Sequence of chain 6.D:
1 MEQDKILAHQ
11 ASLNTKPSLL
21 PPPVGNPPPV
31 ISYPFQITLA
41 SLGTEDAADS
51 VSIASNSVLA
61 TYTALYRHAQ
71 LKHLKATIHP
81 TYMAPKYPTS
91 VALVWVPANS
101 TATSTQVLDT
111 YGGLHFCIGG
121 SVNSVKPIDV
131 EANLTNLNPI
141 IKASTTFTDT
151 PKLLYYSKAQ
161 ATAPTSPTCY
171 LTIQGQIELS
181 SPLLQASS

Sequence of chain 6.C:
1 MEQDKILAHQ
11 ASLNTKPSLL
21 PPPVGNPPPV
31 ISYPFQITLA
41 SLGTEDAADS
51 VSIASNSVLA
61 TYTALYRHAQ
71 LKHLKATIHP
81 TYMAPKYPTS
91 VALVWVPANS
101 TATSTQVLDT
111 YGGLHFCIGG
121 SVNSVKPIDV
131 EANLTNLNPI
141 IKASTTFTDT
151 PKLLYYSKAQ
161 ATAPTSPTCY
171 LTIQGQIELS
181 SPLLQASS

Sequence of chain 7.C:
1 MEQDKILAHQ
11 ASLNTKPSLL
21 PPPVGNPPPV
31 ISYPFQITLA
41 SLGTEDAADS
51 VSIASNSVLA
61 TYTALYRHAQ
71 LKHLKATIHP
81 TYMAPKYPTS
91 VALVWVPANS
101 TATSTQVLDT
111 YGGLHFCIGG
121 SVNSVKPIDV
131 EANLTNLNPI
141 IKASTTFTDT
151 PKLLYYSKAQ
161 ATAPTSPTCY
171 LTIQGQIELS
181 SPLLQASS

This protein binds this small molecule.
Small molecule (SMILES): O=c1ccn([C@@H]2O[C@H](CO[P](=O)(O)O[C@H]3[C@@H](O)[C@H](n4ccc(=O)[nH]c4=O)O[C@@H]3COP(=O)(O)O)[C@@H](O)[C@H]2O)c(=O)[nH]1

Binding-site contacts:
Ligand atom C2 contacts residue GLY113 of chain 6.C at 2.8 Å.
Ligand atom C4 contacts residue LEU93 of chain 6.C at 2.9 Å (hydrophobic).
Ligand atom N3 contacts residue LEU114 of chain 6.C at 2.9 Å (h-bond).
Ligand atom C5 contacts residue VAL94 of chain 6.C at 2.5 Å (hydrophobic).
Ligand atom C6 contacts residue VAL94 of chain 6.C at 1.8 Å (hydrophobic).
Ligand atom N1 contacts residue VAL94 of chain 6.C at 1.9 Å.
Ligand atom N3 contacts residue GLY113 of chain 6.C at 2.1 Å.
Ligand atom C5 contacts residue GLY112 of chain 6.C at 2.6 Å.
Ligand atom O2 contacts residue LEU93 of chain 6.C at 1.9 Å (h-bond).
Ligand atom OP2 contacts residue ASN133 of chain 6.C at 2.5 Å.
Ligand atom C4 contacts residue GLY113 of chain 6.C at 1.2 Å.
Ligand atom N3 contacts residue VAL94 of chain 6.C at 2.3 Å.
Ligand atom N1 contacts residue GLY112 of chain 6.C at 2.9 Å (h-bond).
Ligand atom C6 contacts residue GLY113 of chain 6.C at 1.8 Å.
Ligand atom O5' contacts residue ASN133 of chain 6.C at 2.9 Å (h-bond).
Ligand atom O4' contacts residue TRP95 of chain 6.C at 2.8 Å (h-bond).
Ligand atom C2 contacts residue LEU93 of chain 6.C at 2.0 Å (hydrophobic).
Ligand atom C5 contacts residue GLY113 of chain 6.C at 1.2 Å.
Ligand atom O2' contacts residue TRP95 of chain 6.C at 2.5 Å.
Ligand atom C6 contacts residue TYR111 of chain 6.C at 3.1 Å (hydrophobic).
Ligand atom O4 contacts residue GLY113 of chain 6.C at 2.0 Å.
Ligand atom N3 contacts residue LEU93 of chain 6.C at 1.6 Å (h-bond).
Ligand atom C6 contacts residue GLY112 of chain 6.C at 2.2 Å.
Ligand atom O4' contacts residue VAL94 of chain 6.C at 2.7 Å.
Ligand atom C4' contacts residue TRP95 of chain 6.C at 3.0 Å (hydrophobic).
Ligand atom C5 contacts residue THR110 of chain 6.C at 2.9 Å.
Ligand atom O2 contacts residue VAL94 of chain 6.C at 1.5 Å.
Ligand atom OP1 contacts residue ASN136 of chain 6.C at 2.4 Å (h-bond).
Ligand atom C1' contacts residue VAL94 of chain 6.C at 2.6 Å (hydrophobic).
Ligand atom C2 contacts residue VAL94 of chain 6.C at 1.7 Å (hydrophobic).
Ligand atom O4 contacts residue LEU114 of chain 6.C at 2.8 Å (h-bond).
Ligand atom C4 contacts residue VAL107 of chain 6.C at 2.6 Å (hydrophobic).
Ligand atom C1' contacts residue TRP95 of chain 6.C at 2.4 Å (hydrophobic).
Ligand atom N3 contacts residue VAL107 of chain 6.C at 2.9 Å.
Ligand atom C4 contacts residue LEU114 of chain 6.C at 2.8 Å (hydrophobic).
Ligand atom O4 contacts residue GLU131 of chain 6.C at 2.6 Å (salt-bridge).
Ligand atom O4 contacts residue VAL107 of chain 6.C at 1.8 Å.
Ligand atom C4 contacts residue VAL94 of chain 6.C at 2.8 Å (hydrophobic).
Ligand atom O3' contacts residue GLU131 of chain 6.C at 2.8 Å (salt-bridge).
Ligand atom N1 contacts residue GLY113 of chain 6.C at 2.8 Å.